This protein binds this small molecule.
Small molecule (SMILES): CC(=O)N[C@H]1[C@H](O[C@H]2[C@H](O)[C@@H](NC(C)=O)CO[C@@H]2CO)O[C@H](CO)[C@@H](O)[C@@H]1O

Sequence of chain 1.B:
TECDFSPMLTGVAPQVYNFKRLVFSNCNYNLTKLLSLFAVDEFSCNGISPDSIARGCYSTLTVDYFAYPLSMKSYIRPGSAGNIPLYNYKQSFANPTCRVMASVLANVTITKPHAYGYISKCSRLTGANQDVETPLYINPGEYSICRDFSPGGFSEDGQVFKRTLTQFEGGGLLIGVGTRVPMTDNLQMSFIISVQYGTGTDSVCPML

Binding-site contacts:
Ligand atom C8 contacts residue ASN283 of chain 1.A at 4.2 Å.
Ligand atom O7 contacts residue THR312 of chain 1.A at 4.5 Å.
Ligand atom C5 contacts residue ILE281 of chain 1.A at 4.2 Å (hydrophobic).
Ligand atom O5 contacts residue ASN283 of chain 1.A at 2.3 Å (h-bond).
Ligand atom C6 contacts residue ARG558 of chain 1.A at 3.7 Å.
Ligand atom O7 contacts residue ASN283 of chain 1.A at 3.7 Å.
Ligand atom O7 contacts residue ARG558 of chain 1.A at 4.5 Å.
Ligand atom C8 contacts residue ASN143 of chain 1.B at 4.0 Å.
Ligand atom N2 contacts residue ASN283 of chain 1.A at 3.0 Å (h-bond).
Ligand atom C2 contacts residue ASN283 of chain 1.A at 2.5 Å.
Ligand atom C4 contacts residue ASN283 of chain 1.A at 4.2 Å.
Ligand atom C5 contacts residue ASN283 of chain 1.A at 3.6 Å.
Ligand atom O6 contacts residue ARG558 of chain 1.A at 3.7 Å.
Ligand atom O5 contacts residue ILE281 of chain 1.A at 4.1 Å.
Ligand atom C3 contacts residue ASN283 of chain 1.A at 3.8 Å.
Ligand atom C8 contacts residue GLU639 of chain 1.A at 3.8 Å.
Ligand atom C8 contacts residue ASP640 of chain 1.A at 3.9 Å.
Ligand atom C7 contacts residue ASN283 of chain 1.A at 3.5 Å.
Ligand atom C7 contacts residue SER311 of chain 1.A at 4.2 Å.
Ligand atom O7 contacts residue SER311 of chain 1.A at 3.4 Å (h-bond).
Ligand atom C1 contacts residue ASN283 of chain 1.A at 1.4 Å.
Ligand atom O7 contacts residue ASP640 of chain 1.A at 4.4 Å.
Ligand atom C8 contacts residue MET310 of chain 1.A at 3.7 Å (hydrophobic).
Ligand atom C1 contacts residue ILE281 of chain 1.A at 4.0 Å (hydrophobic).

Sequence of chain 1.A:
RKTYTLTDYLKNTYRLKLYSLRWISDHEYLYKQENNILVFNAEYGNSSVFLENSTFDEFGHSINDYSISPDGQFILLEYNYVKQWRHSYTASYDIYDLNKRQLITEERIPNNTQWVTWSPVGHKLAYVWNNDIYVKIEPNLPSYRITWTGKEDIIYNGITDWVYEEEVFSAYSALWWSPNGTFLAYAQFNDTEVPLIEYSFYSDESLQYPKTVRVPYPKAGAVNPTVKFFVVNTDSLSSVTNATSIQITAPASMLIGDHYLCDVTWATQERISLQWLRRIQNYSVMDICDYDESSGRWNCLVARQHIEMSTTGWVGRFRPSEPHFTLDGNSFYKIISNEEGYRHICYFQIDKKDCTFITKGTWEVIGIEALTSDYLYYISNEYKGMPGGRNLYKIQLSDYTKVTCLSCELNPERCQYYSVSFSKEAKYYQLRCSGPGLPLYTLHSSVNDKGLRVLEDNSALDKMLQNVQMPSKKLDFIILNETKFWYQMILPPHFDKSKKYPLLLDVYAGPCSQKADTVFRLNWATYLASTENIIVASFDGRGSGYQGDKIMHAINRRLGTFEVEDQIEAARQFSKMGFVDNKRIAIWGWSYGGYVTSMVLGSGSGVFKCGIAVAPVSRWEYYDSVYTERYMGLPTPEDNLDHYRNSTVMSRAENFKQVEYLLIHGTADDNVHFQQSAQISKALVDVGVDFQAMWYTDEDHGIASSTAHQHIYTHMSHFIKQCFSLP